Sequence of chain 1.D:
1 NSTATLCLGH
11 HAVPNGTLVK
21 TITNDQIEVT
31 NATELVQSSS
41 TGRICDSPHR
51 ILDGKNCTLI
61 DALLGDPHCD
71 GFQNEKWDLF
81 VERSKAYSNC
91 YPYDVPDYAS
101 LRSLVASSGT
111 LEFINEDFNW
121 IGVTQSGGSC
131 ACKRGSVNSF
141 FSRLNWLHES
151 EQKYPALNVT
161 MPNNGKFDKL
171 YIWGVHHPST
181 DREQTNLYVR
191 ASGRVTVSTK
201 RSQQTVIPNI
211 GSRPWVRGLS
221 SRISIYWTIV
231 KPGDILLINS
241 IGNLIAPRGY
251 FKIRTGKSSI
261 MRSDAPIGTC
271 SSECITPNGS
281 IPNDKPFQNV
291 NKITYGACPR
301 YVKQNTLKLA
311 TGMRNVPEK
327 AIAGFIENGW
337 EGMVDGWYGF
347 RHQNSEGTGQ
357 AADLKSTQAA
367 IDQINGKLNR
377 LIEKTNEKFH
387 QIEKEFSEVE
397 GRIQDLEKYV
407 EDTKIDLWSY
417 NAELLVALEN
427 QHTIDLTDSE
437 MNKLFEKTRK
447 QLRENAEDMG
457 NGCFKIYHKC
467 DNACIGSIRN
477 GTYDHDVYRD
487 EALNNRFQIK

Sequence of chain 1.A:
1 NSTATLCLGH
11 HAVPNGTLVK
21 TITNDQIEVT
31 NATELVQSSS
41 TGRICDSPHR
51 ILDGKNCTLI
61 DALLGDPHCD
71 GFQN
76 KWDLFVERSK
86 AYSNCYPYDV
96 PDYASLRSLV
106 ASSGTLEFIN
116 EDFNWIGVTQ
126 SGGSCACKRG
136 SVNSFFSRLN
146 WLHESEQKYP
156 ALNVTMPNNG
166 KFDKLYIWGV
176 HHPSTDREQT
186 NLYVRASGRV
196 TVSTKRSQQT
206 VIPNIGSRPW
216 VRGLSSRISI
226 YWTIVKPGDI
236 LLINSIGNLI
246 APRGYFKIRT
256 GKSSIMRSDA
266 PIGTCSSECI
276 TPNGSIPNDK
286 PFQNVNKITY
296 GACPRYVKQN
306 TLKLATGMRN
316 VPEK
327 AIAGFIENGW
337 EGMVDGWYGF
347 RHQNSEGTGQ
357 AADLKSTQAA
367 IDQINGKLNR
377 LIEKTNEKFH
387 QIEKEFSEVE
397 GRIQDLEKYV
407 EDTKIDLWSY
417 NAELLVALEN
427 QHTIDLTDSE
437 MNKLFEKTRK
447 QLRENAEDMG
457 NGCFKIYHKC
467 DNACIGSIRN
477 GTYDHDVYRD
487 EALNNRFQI

Binding-site contacts:
Ligand atom C7 contacts residue TRP215 of chain 1.A at 3.6 Å (hydrophobic).
Ligand atom C6 contacts residue LEU237 of chain 1.D at 4.3 Å (hydrophobic).
Ligand atom C8 contacts residue ILE235 of chain 1.D at 3.7 Å (hydrophobic).
Ligand atom C4 contacts residue TRP215 of chain 1.A at 3.9 Å (hydrophobic).
Ligand atom O3 contacts residue TRP215 of chain 1.A at 3.9 Å.
Ligand atom O7 contacts residue ARG213 of chain 1.A at 4.0 Å.
Ligand atom C6 contacts residue THR160 of chain 1.D at 3.9 Å.
Ligand atom C5 contacts residue ASN158 of chain 1.D at 3.6 Å.
Ligand atom O5 contacts residue ASN158 of chain 1.D at 2.3 Å (h-bond).
Ligand atom O6 contacts residue THR160 of chain 1.D at 4.2 Å.
Ligand atom C8 contacts residue THR160 of chain 1.D at 4.2 Å.
Ligand atom C8 contacts residue PRO214 of chain 1.A at 4.0 Å (hydrophobic).
Ligand atom C2 contacts residue SER212 of chain 1.A at 4.0 Å.
Ligand atom C1 contacts residue TRP215 of chain 1.A at 3.7 Å (hydrophobic).
Ligand atom C2 contacts residue TRP215 of chain 1.A at 4.3 Å (hydrophobic).
Ligand atom O7 contacts residue ASN158 of chain 1.D at 3.1 Å (h-bond).
Ligand atom C6 contacts residue TRP215 of chain 1.A at 4.1 Å (hydrophobic).
Ligand atom C4 contacts residue ASN158 of chain 1.D at 4.2 Å.
Ligand atom C7 contacts residue ASN158 of chain 1.D at 3.2 Å.
Ligand atom C2 contacts residue TRP215 of chain 1.A at 4.0 Å (hydrophobic).
Ligand atom C8 contacts residue SER212 of chain 1.A at 3.7 Å.
Ligand atom C3 contacts residue TRP215 of chain 1.A at 4.0 Å (hydrophobic).
Ligand atom C7 contacts residue PRO214 of chain 1.A at 3.9 Å (hydrophobic).
Ligand atom C3 contacts residue ASN158 of chain 1.D at 3.9 Å.
Ligand atom C5 contacts residue LEU237 of chain 1.D at 4.2 Å (hydrophobic).
Ligand atom C8 contacts residue ASN158 of chain 1.D at 4.4 Å.
Ligand atom N2 contacts residue SER212 of chain 1.A at 3.1 Å (h-bond).
Ligand atom O5 contacts residue TRP215 of chain 1.A at 3.9 Å.
Ligand atom O5 contacts residue LEU237 of chain 1.D at 4.2 Å.
Ligand atom C7 contacts residue SER212 of chain 1.A at 3.8 Å.
Ligand atom C1 contacts residue SER212 of chain 1.A at 4.0 Å.
Ligand atom C1 contacts residue ASN158 of chain 1.D at 1.4 Å.
Ligand atom O7 contacts residue PRO214 of chain 1.A at 3.1 Å.
Ligand atom C2 contacts residue ASN158 of chain 1.D at 2.5 Å.
Ligand atom O7 contacts residue TRP215 of chain 1.A at 2.6 Å (h-bond).
Ligand atom C3 contacts residue SER212 of chain 1.A at 4.3 Å.
Ligand atom N2 contacts residue ASN158 of chain 1.D at 3.0 Å (h-bond).
Ligand atom C8 contacts residue TRP215 of chain 1.A at 4.3 Å (hydrophobic).
Ligand atom C5 contacts residue TRP215 of chain 1.A at 3.7 Å (hydrophobic).
Ligand atom O5 contacts residue TRP215 of chain 1.A at 4.0 Å.

The small molecule below binds the protein below.
Small molecule (SMILES): CC(=O)N[C@H]1[C@H](O[C@H]2[C@H](O)[C@@H](NC(C)=O)CO[C@@H]2CO)O[C@H](CO)[C@@H](O[C@@H]2O[C@H](CO)[C@@H](O)[C@H](O)[C@@H]2O)[C@@H]1O